Sequence of chain 41.A:
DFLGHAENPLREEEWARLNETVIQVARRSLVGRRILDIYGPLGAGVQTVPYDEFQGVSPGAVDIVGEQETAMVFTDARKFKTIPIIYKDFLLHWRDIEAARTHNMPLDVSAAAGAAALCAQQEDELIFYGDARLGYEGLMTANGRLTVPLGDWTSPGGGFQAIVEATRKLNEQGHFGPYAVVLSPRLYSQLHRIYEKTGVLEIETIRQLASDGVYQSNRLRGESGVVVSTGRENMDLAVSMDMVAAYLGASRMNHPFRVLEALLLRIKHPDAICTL

The protein below binds the small molecule below.
Small molecule (SMILES): CC(C)C[C@H](NC(=O)CN)C(=O)N[C@H](C(=O)N[C@H](C(=O)NCC(=O)N[C@@H](CO)C(=O)N[C@@H](CC(C)C)C(=O)N[C@@H](CCCN=C(N)N)C(=O)NCC=O)C(C)C)[C@@H](C)O

Binding-site contacts:
Ligand atom CD contacts residue LEU52 of chain 41.A at 3.5 Å (hydrophobic).
Ligand atom C contacts residue ASP258 of chain 41.A at 3.6 Å.
Ligand atom NE contacts residue ASP53 of chain 41.A at 3.7 Å.
Ligand atom CA contacts residue ASP258 of chain 41.A at 3.7 Å.
Ligand atom CB contacts residue MET259 of chain 41.A at 3.8 Å (hydrophobic).
Ligand atom CG2 contacts residue ALA42 of chain 41.A at 3.7 Å (hydrophobic).
Ligand atom N contacts residue ARG49 of chain 41.A at 3.0 Å (salt-bridge).
Ligand atom N contacts residue ARG49 of chain 41.A at 3.6 Å.
Ligand atom CD2 contacts residue ARG43 of chain 41.A at 3.7 Å.
Ligand atom CA contacts residue ARG50 of chain 41.A at 3.5 Å.
Ligand atom CB contacts residue ASP258 of chain 41.A at 3.5 Å.
Ligand atom C contacts residue ILE39 of chain 41.A at 3.6 Å (hydrophobic).
Ligand atom OG1 contacts residue ASP258 of chain 41.A at 3.3 Å.
Ligand atom N contacts residue ASP258 of chain 41.A at 3.0 Å (salt-bridge).
Ligand atom NH1 contacts residue THR246 of chain 41.A at 3.0 Å (h-bond).
Ligand atom CB contacts residue ASP258 of chain 41.A at 3.7 Å.
Ligand atom O contacts residue ARG49 of chain 41.A at 3.1 Å (salt-bridge).
Ligand atom O contacts residue ARG50 of chain 41.A at 3.6 Å.
Ligand atom O contacts residue ARG43 of chain 41.A at 3.0 Å (salt-bridge).
Ligand atom N contacts residue ARG49 of chain 41.A at 3.6 Å.
Ligand atom O contacts residue ARG43 of chain 41.A at 3.1 Å (salt-bridge).
Ligand atom N contacts residue ASP258 of chain 41.A at 2.9 Å (salt-bridge).
Ligand atom NH1 contacts residue ASP228 of chain 41.A at 2.7 Å (salt-bridge).
Ligand atom CD contacts residue ARG50 of chain 41.A at 3.6 Å.
Ligand atom C contacts residue ARG49 of chain 41.A at 3.4 Å.
Ligand atom CB contacts residue ARG50 of chain 41.A at 3.7 Å.
Ligand atom CA contacts residue ASP258 of chain 41.A at 3.5 Å.
Ligand atom N contacts residue ASP258 of chain 41.A at 2.8 Å (salt-bridge).
Ligand atom OG1 contacts residue ILE39 of chain 41.A at 3.5 Å.
Ligand atom CA contacts residue ASP258 of chain 41.A at 3.7 Å.
Ligand atom C contacts residue ASP258 of chain 41.A at 3.7 Å.
Ligand atom CG2 contacts residue MET259 of chain 41.A at 3.7 Å (hydrophobic).
Ligand atom NH2 contacts residue ARG50 of chain 41.A at 3.3 Å (salt-bridge).
Ligand atom OG1 contacts residue MET259 of chain 41.A at 2.8 Å (h-bond).
Ligand atom O contacts residue ILE39 of chain 41.A at 3.6 Å.
Ligand atom CB contacts residue ILE39 of chain 41.A at 3.6 Å (hydrophobic).
Ligand atom CA contacts residue ARG49 of chain 41.A at 3.5 Å.
Ligand atom CB contacts residue ARG49 of chain 41.A at 3.5 Å.
Ligand atom N contacts residue ILE39 of chain 41.A at 3.7 Å.
Ligand atom CD2 contacts residue ASP258 of chain 41.A at 3.5 Å.